Sequence of chain 1.K:
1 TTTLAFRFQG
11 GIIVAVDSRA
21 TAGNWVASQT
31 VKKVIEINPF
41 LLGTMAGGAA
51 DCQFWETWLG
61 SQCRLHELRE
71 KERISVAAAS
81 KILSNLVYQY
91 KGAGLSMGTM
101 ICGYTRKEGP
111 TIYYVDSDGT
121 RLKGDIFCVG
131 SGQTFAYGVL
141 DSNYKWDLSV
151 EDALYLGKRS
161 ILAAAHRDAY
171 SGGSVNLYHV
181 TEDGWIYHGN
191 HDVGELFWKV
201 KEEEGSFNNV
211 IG

Binding-site contacts:
Ligand atom C42 contacts residue GLY47 of chain 1.K at 3.8 Å.
Ligand atom C2 contacts residue MET45 of chain 1.K at 3.7 Å (hydrophobic).
Ligand atom N25 contacts residue THR21 of chain 1.K at 2.8 Å (h-bond).
Ligand atom C12 contacts residue THR1 of chain 1.K at 3.4 Å.
Ligand atom O21 contacts residue GLY47 of chain 1.K at 3.3 Å (h-bond).
Ligand atom N22 contacts residue GLY47 of chain 1.K at 2.7 Å (h-bond).
Ligand atom O49 contacts residue ALA20 of chain 1.K at 3.5 Å.
Ligand atom C33 contacts residue VAL128 of chain 1.L at 3.8 Å (hydrophobic).
Ligand atom C8 contacts residue GLY47 of chain 1.K at 3.6 Å.
Ligand atom C24 contacts residue GLY47 of chain 1.K at 3.4 Å.
Ligand atom C23 contacts residue GLY47 of chain 1.K at 3.5 Å.
Ligand atom C26 contacts residue THR21 of chain 1.K at 3.6 Å.
Ligand atom C12 contacts residue ALA20 of chain 1.K at 3.7 Å (hydrophobic).
Ligand atom C7 contacts residue GLY47 of chain 1.K at 3.5 Å.
Ligand atom C4 contacts residue ALA49 of chain 1.K at 3.7 Å (hydrophobic).
Ligand atom O39 contacts residue ALA49 of chain 1.K at 3.1 Å (h-bond).
Ligand atom C52 contacts residue SER130 of chain 1.L at 3.5 Å.
Ligand atom C40 contacts residue GLY47 of chain 1.K at 3.8 Å.
Ligand atom O13 contacts residue THR1 of chain 1.K at 2.9 Å (h-bond).
Ligand atom C9 contacts residue THR1 of chain 1.K at 1.4 Å.
Ligand atom C7 contacts residue THR1 of chain 1.K at 2.6 Å.
Ligand atom O13 contacts residue MES1 of chain 1.KA at 3.2 Å (h-bond).
Ligand atom C12 contacts residue THR21 of chain 1.K at 3.4 Å.
Ligand atom C24 contacts residue THR21 of chain 1.K at 3.7 Å.
Ligand atom O21 contacts residue THR1 of chain 1.K at 2.4 Å (h-bond).
Ligand atom C10 contacts residue THR1 of chain 1.K at 2.4 Å.
Ligand atom N28 contacts residue ASP126 of chain 1.L at 3.4 Å (salt-bridge).
Ligand atom O21 contacts residue MES1 of chain 1.KA at 2.7 Å (h-bond).
Ligand atom C11 contacts residue THR1 of chain 1.K at 1.5 Å.
Ligand atom C8 contacts residue THR1 of chain 1.K at 2.4 Å.
Ligand atom O49 contacts residue THR21 of chain 1.K at 3.1 Å (h-bond).
Ligand atom C12 contacts residue ARG19 of chain 1.K at 3.5 Å.
Ligand atom C6 contacts residue GLY47 of chain 1.K at 3.7 Å.
Ligand atom C53 contacts residue VAL31 of chain 1.K at 3.2 Å (hydrophobic).
Ligand atom C11 contacts residue TYR170 of chain 1.K at 2.9 Å (hydrophobic).
Ligand atom C53 contacts residue ALA20 of chain 1.K at 3.8 Å (hydrophobic).
Ligand atom C1 contacts residue MET45 of chain 1.K at 3.6 Å (hydrophobic).
Ligand atom C27 contacts residue THR21 of chain 1.K at 3.5 Å.
Ligand atom C51 contacts residue GLU132 of chain 1.L at 3.7 Å.
Ligand atom N22 contacts residue THR1 of chain 1.K at 3.6 Å.

This small molecule binds to this protein.
Small molecule (SMILES): COc1ccc(C[C@H](NC(=O)[C@H](C)NC(=O)CN2CCOCC2)C(=O)N[C@@H](CC2CC[C@@H]3CCCC[C@H]3C2)[C@@H](O)C(C)(C)O)cc1

Sequence of chain 1.L:
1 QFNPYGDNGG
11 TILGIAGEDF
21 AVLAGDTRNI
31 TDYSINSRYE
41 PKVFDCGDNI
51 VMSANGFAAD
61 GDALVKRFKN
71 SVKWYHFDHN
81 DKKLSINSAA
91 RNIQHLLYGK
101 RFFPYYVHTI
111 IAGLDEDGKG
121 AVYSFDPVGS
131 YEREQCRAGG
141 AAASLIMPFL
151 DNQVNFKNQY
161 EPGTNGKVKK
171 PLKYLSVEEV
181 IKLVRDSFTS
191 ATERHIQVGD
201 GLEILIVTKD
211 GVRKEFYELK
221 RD